Sequence of chain 1.B:
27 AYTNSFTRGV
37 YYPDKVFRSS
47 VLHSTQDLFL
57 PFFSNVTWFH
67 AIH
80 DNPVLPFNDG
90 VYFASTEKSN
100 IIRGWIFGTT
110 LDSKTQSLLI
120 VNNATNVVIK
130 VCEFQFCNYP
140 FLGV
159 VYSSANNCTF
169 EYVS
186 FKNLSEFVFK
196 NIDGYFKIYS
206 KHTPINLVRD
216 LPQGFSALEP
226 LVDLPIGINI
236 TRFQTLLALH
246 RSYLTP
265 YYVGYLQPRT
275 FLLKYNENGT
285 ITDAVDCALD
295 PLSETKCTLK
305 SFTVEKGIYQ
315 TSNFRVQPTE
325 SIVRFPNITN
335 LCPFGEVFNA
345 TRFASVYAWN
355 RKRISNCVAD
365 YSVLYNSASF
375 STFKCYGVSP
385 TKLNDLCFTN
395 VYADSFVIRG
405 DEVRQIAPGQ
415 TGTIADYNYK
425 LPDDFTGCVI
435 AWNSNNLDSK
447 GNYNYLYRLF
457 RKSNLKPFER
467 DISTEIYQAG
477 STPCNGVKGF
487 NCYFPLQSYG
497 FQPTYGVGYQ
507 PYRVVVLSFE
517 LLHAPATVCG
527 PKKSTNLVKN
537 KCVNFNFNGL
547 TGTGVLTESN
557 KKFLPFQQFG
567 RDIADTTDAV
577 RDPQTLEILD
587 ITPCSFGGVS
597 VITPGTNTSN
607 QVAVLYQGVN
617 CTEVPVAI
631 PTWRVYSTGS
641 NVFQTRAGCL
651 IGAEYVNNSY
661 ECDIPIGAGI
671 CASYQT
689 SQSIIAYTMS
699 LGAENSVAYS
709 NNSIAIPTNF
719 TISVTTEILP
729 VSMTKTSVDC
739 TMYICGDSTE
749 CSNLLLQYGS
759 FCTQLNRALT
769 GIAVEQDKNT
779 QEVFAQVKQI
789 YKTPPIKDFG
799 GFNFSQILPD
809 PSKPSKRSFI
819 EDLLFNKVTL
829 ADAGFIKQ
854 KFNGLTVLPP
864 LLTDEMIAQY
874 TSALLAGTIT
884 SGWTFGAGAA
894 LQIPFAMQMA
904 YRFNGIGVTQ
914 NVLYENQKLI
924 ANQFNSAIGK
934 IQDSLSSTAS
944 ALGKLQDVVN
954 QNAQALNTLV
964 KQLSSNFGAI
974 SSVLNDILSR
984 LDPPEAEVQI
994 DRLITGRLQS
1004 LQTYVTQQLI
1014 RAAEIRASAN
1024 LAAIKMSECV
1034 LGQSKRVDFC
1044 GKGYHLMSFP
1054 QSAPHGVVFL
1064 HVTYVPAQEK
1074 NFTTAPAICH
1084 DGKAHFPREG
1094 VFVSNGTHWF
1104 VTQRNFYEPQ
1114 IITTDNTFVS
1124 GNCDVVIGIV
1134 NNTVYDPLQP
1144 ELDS

Binding-site contacts:
Ligand atom N2 contacts residue ASN717 of chain 1.B at 3.0 Å (h-bond).
Ligand atom O5 contacts residue ASN717 of chain 1.B at 2.5 Å (h-bond).
Ligand atom O7 contacts residue THR716 of chain 1.B at 3.4 Å (h-bond).
Ligand atom C1 contacts residue ASN717 of chain 1.B at 1.6 Å.
Ligand atom O6 contacts residue ASN925 of chain 1.B at 4.1 Å.
Ligand atom C7 contacts residue THR716 of chain 1.B at 4.3 Å.
Ligand atom C1 contacts residue LEU922 of chain 1.B at 4.0 Å (hydrophobic).
Ligand atom C7 contacts residue ASN717 of chain 1.B at 3.3 Å.
Ligand atom C6 contacts residue ASN717 of chain 1.B at 4.4 Å.
Ligand atom C5 contacts residue ASN717 of chain 1.B at 3.7 Å.
Ligand atom O3 contacts residue LEU922 of chain 1.B at 4.3 Å.
Ligand atom O4 contacts residue LEU922 of chain 1.B at 3.4 Å.
Ligand atom C8 contacts residue ASN717 of chain 1.B at 4.0 Å.
Ligand atom C5 contacts residue LEU922 of chain 1.B at 3.8 Å (hydrophobic).
Ligand atom O5 contacts residue LEU922 of chain 1.B at 3.3 Å.
Ligand atom C3 contacts residue ASN717 of chain 1.B at 3.9 Å.
Ligand atom O7 contacts residue ASN717 of chain 1.B at 3.6 Å.
Ligand atom O5 contacts residue GLN1071 of chain 1.B at 3.7 Å.
Ligand atom C4 contacts residue ASN717 of chain 1.B at 4.4 Å.
Ligand atom O6 contacts residue LEU922 of chain 1.B at 3.3 Å.
Ligand atom O6 contacts residue GLN926 of chain 1.B at 3.5 Å (h-bond).
Ligand atom C2 contacts residue ASN717 of chain 1.B at 2.7 Å.
Ligand atom C3 contacts residue LEU922 of chain 1.B at 3.6 Å (hydrophobic).
Ligand atom C6 contacts residue LEU922 of chain 1.B at 4.0 Å (hydrophobic).
Ligand atom C1 contacts residue GLN1071 of chain 1.B at 4.2 Å.
Ligand atom C4 contacts residue LEU922 of chain 1.B at 3.8 Å (hydrophobic).

A small-molecule ligand and the protein it binds are described below.
Small molecule (SMILES): CC(=O)N[C@H]1[C@H](O[C@H]2[C@H](O)[C@@H](NC(C)=O)CO[C@@H]2CO)O[C@H](CO)[C@@H](O)[C@@H]1O